A small-molecule ligand and the protein it binds are described below.
Small molecule (SMILES): CC(=O)N[C@@H]1[C@@H](O)[C@H](O)[C@@H](CO)O[C@H]1O

Sequence of chain 1.B:
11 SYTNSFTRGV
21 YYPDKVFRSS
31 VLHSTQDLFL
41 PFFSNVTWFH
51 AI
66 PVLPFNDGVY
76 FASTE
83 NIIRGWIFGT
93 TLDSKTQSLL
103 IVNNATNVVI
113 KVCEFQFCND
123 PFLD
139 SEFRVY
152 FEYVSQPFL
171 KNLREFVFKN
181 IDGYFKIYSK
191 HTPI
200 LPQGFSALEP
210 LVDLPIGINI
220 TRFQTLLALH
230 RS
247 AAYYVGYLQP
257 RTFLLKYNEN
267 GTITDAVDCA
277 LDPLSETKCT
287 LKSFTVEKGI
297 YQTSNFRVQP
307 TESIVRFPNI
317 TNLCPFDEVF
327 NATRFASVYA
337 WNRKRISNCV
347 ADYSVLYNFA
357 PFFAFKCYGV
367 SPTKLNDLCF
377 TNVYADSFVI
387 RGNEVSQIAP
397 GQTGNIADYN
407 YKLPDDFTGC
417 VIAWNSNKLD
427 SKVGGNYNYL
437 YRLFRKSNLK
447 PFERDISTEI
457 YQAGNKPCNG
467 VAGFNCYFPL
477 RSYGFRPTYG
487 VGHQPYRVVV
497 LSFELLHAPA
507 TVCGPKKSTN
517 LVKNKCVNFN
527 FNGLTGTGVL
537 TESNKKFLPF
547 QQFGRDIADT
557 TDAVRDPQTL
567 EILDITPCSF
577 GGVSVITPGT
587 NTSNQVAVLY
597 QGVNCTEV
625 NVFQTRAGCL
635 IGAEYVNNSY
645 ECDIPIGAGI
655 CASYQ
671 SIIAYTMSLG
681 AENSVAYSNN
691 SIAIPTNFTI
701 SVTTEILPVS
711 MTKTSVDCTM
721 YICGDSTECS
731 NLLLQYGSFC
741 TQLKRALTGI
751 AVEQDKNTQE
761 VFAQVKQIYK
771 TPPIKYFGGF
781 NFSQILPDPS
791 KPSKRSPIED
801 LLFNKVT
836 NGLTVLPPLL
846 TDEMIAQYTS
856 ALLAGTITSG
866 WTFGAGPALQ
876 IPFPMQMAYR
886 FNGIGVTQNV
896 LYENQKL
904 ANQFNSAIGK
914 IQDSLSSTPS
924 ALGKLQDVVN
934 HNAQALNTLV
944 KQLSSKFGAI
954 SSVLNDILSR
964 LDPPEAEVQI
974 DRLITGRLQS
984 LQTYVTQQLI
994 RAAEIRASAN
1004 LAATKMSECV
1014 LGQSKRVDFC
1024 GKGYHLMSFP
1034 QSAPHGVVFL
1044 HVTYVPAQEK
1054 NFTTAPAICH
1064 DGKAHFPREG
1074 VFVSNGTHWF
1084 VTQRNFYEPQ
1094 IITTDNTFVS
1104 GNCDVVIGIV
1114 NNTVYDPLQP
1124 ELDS

Sequence of chain 1.C:
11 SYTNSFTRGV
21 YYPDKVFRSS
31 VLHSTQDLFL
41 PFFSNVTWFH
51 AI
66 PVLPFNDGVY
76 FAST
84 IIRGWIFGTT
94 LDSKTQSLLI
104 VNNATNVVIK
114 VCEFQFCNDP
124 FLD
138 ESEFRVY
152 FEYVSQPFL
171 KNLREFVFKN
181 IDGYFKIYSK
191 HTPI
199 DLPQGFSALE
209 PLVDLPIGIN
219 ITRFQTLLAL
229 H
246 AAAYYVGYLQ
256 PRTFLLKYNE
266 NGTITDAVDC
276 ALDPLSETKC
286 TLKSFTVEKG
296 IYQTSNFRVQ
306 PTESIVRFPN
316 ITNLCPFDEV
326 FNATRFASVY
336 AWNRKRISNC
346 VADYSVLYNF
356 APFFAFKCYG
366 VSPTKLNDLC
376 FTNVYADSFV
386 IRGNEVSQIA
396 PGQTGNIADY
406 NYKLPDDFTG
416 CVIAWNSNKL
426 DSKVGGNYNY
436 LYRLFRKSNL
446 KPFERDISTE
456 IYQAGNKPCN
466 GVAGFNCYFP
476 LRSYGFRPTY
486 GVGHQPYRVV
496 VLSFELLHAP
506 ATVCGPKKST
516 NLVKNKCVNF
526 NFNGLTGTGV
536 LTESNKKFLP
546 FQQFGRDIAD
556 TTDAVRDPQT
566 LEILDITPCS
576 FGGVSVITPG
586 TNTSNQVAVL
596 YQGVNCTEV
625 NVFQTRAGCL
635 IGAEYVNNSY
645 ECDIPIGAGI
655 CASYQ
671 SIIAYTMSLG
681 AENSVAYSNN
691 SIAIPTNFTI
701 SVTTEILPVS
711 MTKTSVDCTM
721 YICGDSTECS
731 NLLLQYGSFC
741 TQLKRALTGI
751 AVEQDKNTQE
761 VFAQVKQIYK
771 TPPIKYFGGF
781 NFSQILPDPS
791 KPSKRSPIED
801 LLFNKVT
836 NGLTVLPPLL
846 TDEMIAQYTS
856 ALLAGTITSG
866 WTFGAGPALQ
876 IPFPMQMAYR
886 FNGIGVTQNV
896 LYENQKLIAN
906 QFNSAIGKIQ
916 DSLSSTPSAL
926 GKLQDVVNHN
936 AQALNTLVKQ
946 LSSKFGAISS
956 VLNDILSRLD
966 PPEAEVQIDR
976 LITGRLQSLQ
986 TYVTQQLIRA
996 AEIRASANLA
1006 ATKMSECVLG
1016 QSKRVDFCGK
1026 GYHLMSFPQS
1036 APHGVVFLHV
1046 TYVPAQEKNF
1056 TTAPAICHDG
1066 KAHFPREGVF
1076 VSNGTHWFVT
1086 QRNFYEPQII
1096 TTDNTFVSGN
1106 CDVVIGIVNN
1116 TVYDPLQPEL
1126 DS

Binding-site contacts:
Ligand atom C1 contacts residue ASN1054 of chain 1.C at 1.4 Å.
Ligand atom O7 contacts residue GLU1052 of chain 1.C at 4.4 Å.
Ligand atom O7 contacts residue LYS1053 of chain 1.C at 3.8 Å.
Ligand atom C6 contacts residue ALA686 of chain 1.C at 3.6 Å (hydrophobic).
Ligand atom C3 contacts residue ASN1054 of chain 1.C at 3.8 Å.
Ligand atom C8 contacts residue LYS1053 of chain 1.C at 3.3 Å.
Ligand atom O5 contacts residue GLN875 of chain 1.B at 4.4 Å.
Ligand atom N2 contacts residue GLN875 of chain 1.B at 2.9 Å (h-bond).
Ligand atom C2 contacts residue GLN875 of chain 1.B at 3.4 Å.
Ligand atom C5 contacts residue ASN1054 of chain 1.C at 3.6 Å.
Ligand atom C7 contacts residue GLN875 of chain 1.B at 3.7 Å.
Ligand atom O5 contacts residue ASN1054 of chain 1.C at 2.4 Å (h-bond).
Ligand atom C8 contacts residue ASN1054 of chain 1.C at 3.4 Å.
Ligand atom C4 contacts residue ASN1054 of chain 1.C at 4.2 Å.
Ligand atom N2 contacts residue ASN1054 of chain 1.C at 3.0 Å (h-bond).
Ligand atom C8 contacts residue ALA693 of chain 1.C at 3.5 Å (hydrophobic).
Ligand atom O4 contacts residue ALA686 of chain 1.C at 3.5 Å.
Ligand atom C7 contacts residue LYS1053 of chain 1.C at 4.0 Å.
Ligand atom C8 contacts residue GLU1052 of chain 1.C at 3.4 Å.
Ligand atom O6 contacts residue ALA686 of chain 1.C at 3.7 Å.
Ligand atom C5 contacts residue ALA686 of chain 1.C at 3.7 Å (hydrophobic).
Ligand atom C3 contacts residue GLN875 of chain 1.B at 3.4 Å.
Ligand atom C7 contacts residue GLU1052 of chain 1.C at 4.3 Å.
Ligand atom C4 contacts residue ALA686 of chain 1.C at 4.2 Å (hydrophobic).
Ligand atom C8 contacts residue GLN875 of chain 1.B at 3.8 Å.
Ligand atom C7 contacts residue ASN1054 of chain 1.C at 3.1 Å.
Ligand atom C2 contacts residue ASN1054 of chain 1.C at 2.5 Å.
Ligand atom C1 contacts residue GLN875 of chain 1.B at 3.3 Å.
Ligand atom O7 contacts residue ASN1054 of chain 1.C at 3.0 Å (h-bond).
Ligand atom O3 contacts residue GLN875 of chain 1.B at 4.3 Å.
Ligand atom C5 contacts residue GLN875 of chain 1.B at 4.4 Å.